A protein and the small-molecule ligand that binds it are described below.
Small molecule (SMILES): CCO/N=C/c1ccc(OCC[C@@H](C)CCN2CCN(c3ccncc3)C2=O)cc1

Sequence of chain 3.C:
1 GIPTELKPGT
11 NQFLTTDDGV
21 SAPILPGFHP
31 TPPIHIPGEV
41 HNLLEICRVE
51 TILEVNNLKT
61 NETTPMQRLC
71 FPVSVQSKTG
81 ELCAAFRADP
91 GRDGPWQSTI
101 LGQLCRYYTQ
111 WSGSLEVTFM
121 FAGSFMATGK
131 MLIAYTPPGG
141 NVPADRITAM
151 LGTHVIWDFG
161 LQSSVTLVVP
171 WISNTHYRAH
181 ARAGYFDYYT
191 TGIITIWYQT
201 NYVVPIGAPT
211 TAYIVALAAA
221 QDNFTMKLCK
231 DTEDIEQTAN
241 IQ

Binding-site contacts:
Ligand atom NBC contacts residue ASN228 of chain 3.A at 3.7 Å.
Ligand atom NAT contacts residue TYR155 of chain 3.A at 3.9 Å.
Ligand atom CBA contacts residue TRP203 of chain 3.A at 3.8 Å (hydrophobic).
Ligand atom NAU contacts residue MET114 of chain 3.A at 3.9 Å.
Ligand atom OAC contacts residue ASP112 of chain 3.A at 3.8 Å.
Ligand atom CAG contacts residue TRP203 of chain 3.A at 3.7 Å (hydrophobic).
Ligand atom CAG contacts residue GLN202 of chain 3.A at 3.5 Å.
Ligand atom CAL contacts residue TYR155 of chain 3.A at 3.4 Å (hydrophobic).
Ligand atom CAS contacts residue TRP203 of chain 3.A at 3.4 Å (hydrophobic).
Ligand atom OAW contacts residue MET195 of chain 3.A at 3.4 Å.
Ligand atom CAS contacts residue TYR201 of chain 3.A at 3.9 Å (hydrophobic).
Ligand atom CAP contacts residue LEU113 of chain 3.A at 3.6 Å (hydrophobic).
Ligand atom CAM contacts residue TYR155 of chain 3.A at 3.9 Å (hydrophobic).
Ligand atom CAZ contacts residue ILE111 of chain 3.A at 3.9 Å (hydrophobic).
Ligand atom CAF contacts residue MET114 of chain 3.A at 3.1 Å (hydrophobic).
Ligand atom CAF contacts residue ASP112 of chain 3.A at 3.9 Å.
Ligand atom CAQ contacts residue LEU113 of chain 3.A at 3.6 Å (hydrophobic).
Ligand atom CAK contacts residue PHE135 of chain 3.A at 3.3 Å (hydrophobic).
Ligand atom CAN contacts residue PHE135 of chain 3.A at 3.8 Å (hydrophobic).
Ligand atom CAN contacts residue ILE111 of chain 3.A at 3.8 Å (hydrophobic).
Ligand atom CAJ contacts residue TYR155 of chain 3.A at 3.5 Å (hydrophobic).
Ligand atom CAH contacts residue MET114 of chain 3.A at 3.5 Å (hydrophobic).
Ligand atom NBD contacts residue TRP203 of chain 3.A at 3.6 Å.
Ligand atom CAE contacts residue GLN202 of chain 3.A at 3.6 Å.
Ligand atom CAX contacts residue ASN228 of chain 3.A at 3.8 Å.
Ligand atom CAI contacts residue PHE135 of chain 3.A at 3.5 Å (hydrophobic).
Ligand atom CAE contacts residue ASN228 of chain 3.A at 3.6 Å.
Ligand atom CAR contacts residue ASN228 of chain 3.A at 3.7 Å.
Ligand atom CBB contacts residue LEU113 of chain 3.A at 3.7 Å (hydrophobic).
Ligand atom CAS contacts residue ASN228 of chain 3.A at 3.5 Å.
Ligand atom CAA contacts residue PRO177 of chain 3.A at 3.2 Å (hydrophobic).
Ligand atom CBA contacts residue ASN228 of chain 3.A at 3.7 Å.
Ligand atom CAA contacts residue VAL179 of chain 3.A at 3.5 Å (hydrophobic).
Ligand atom CAD contacts residue PHE137 of chain 3.A at 3.9 Å (hydrophobic).
Ligand atom OAC contacts residue LEU113 of chain 3.A at 3.4 Å (h-bond).
Ligand atom CAR contacts residue TYR201 of chain 3.A at 3.5 Å (hydrophobic).
Ligand atom CAL contacts residue ILE111 of chain 3.A at 3.9 Å (hydrophobic).
Ligand atom CAG contacts residue ASN228 of chain 3.A at 3.3 Å.
Ligand atom NBD contacts residue ASN228 of chain 3.A at 3.7 Å.
Ligand atom CAO contacts residue MET230 of chain 3.A at 3.6 Å (hydrophobic).

Sequence of chain 3.A:
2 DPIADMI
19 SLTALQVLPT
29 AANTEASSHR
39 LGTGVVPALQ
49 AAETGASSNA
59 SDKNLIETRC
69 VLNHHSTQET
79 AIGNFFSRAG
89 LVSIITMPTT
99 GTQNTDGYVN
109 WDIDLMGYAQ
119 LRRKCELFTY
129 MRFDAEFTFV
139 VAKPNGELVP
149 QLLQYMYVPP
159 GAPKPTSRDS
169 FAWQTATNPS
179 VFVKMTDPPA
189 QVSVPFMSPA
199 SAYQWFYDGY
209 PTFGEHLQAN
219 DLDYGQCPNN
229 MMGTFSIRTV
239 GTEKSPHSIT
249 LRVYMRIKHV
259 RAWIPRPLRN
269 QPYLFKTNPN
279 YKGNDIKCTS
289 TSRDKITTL